Sequence of chain 7.C:
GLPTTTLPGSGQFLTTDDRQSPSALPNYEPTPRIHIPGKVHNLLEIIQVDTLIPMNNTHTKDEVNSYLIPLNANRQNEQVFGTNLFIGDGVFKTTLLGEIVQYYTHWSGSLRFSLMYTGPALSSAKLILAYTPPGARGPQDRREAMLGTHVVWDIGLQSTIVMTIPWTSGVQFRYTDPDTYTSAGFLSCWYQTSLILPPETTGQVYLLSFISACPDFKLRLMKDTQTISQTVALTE

This protein binds this small molecule.
Small molecule (SMILES): Cc1cc(CCCCCOc2ccc(C3=N[C@@H](C)CO3)cc2)on1

Sequence of chain 8.C:
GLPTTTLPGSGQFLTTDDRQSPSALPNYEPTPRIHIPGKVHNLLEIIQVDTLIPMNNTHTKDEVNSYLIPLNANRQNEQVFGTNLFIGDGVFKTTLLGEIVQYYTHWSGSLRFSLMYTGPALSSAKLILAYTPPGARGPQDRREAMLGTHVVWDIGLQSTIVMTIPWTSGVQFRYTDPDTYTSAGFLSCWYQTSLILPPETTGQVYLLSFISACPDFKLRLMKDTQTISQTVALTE

Sequence of chain 7.A:
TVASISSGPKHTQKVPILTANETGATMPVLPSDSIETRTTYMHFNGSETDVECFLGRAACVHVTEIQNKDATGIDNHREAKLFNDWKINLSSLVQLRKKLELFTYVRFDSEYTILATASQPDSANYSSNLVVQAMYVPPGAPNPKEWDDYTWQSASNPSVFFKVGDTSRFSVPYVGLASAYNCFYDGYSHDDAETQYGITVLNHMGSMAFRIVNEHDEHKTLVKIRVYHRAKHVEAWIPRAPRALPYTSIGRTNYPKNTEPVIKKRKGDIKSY

Binding-site contacts:
Ligand atom C4B contacts residue TYR152 of chain 7.A at 4.0 Å (hydrophobic).
Ligand atom C5B contacts residue PHE186 of chain 7.A at 3.9 Å (hydrophobic).
Ligand atom O1A contacts residue PHE186 of chain 7.A at 3.2 Å.
Ligand atom C1B contacts residue TYR128 of chain 7.A at 3.7 Å (hydrophobic).
Ligand atom C1C contacts residue LEU106 of chain 7.A at 3.6 Å (hydrophobic).
Ligand atom C5C contacts residue VAL191 of chain 7.A at 3.7 Å (hydrophobic).
Ligand atom CM1 contacts residue SER175 of chain 7.A at 3.9 Å.
Ligand atom C4 contacts residue TYR197 of chain 7.A at 3.9 Å (hydrophobic).
Ligand atom C1B contacts residue VAL188 of chain 7.A at 3.7 Å (hydrophobic).
Ligand atom C3B contacts residue TYR152 of chain 7.A at 3.6 Å (hydrophobic).
Ligand atom O1 contacts residue ASN219 of chain 7.A at 3.9 Å.
Ligand atom CM1 contacts residue PRO174 of chain 7.A at 3.8 Å (hydrophobic).
Ligand atom C4B contacts residue PHE186 of chain 7.A at 3.9 Å (hydrophobic).
Ligand atom C4 contacts residue LEU106 of chain 7.A at 3.6 Å (hydrophobic).
Ligand atom C2C contacts residue TYR197 of chain 7.A at 3.8 Å (hydrophobic).
Ligand atom N2 contacts residue ASN219 of chain 7.A at 3.0 Å (h-bond).
Ligand atom C4C contacts residue TYR197 of chain 7.A at 4.0 Å (hydrophobic).
Ligand atom C2A contacts residue TYR152 of chain 7.A at 3.8 Å (hydrophobic).
Ligand atom C3 contacts residue ASN219 of chain 7.A at 3.9 Å.
Ligand atom C6B contacts residue TYR128 of chain 7.A at 3.4 Å (hydrophobic).
Ligand atom C4C contacts residue VAL191 of chain 7.A at 3.3 Å (hydrophobic).
Ligand atom C4 contacts residue PHE124 of chain 7.A at 3.9 Å (hydrophobic).
Ligand atom C2A contacts residue PHE186 of chain 7.A at 3.6 Å (hydrophobic).
Ligand atom C4A contacts residue PRO174 of chain 7.A at 3.4 Å (hydrophobic).
Ligand atom C2B contacts residue VAL188 of chain 7.A at 3.3 Å (hydrophobic).
Ligand atom O1B contacts residue TYR128 of chain 7.A at 3.4 Å (h-bond).
Ligand atom C5B contacts residue MET224 of chain 7.A at 3.2 Å (hydrophobic).
Ligand atom CM1 contacts residue LEU14 of chain 8.C at 3.3 Å (hydrophobic).
Ligand atom C1B contacts residue ILE104 of chain 7.A at 4.0 Å (hydrophobic).
Ligand atom C5A contacts residue PHE186 of chain 7.A at 3.7 Å (hydrophobic).
Ligand atom N3A contacts residue ALA24 of chain 7.C at 3.9 Å.
Ligand atom CM1 contacts residue VAL176 of chain 7.A at 3.4 Å (hydrophobic).
Ligand atom C5A contacts residue VAL176 of chain 7.A at 3.8 Å (hydrophobic).
Ligand atom C6B contacts residue MET224 of chain 7.A at 3.6 Å (hydrophobic).
Ligand atom C3B contacts residue VAL188 of chain 7.A at 3.5 Å (hydrophobic).
Ligand atom N3A contacts residue TYR152 of chain 7.A at 3.6 Å.
Ligand atom C6B contacts residue ILE104 of chain 7.A at 3.6 Å (hydrophobic).
Ligand atom C3C contacts residue TYR128 of chain 7.A at 3.3 Å (hydrophobic).
Ligand atom C5 contacts residue LEU106 of chain 7.A at 3.8 Å (hydrophobic).
Ligand atom N3A contacts residue PRO174 of chain 7.A at 3.9 Å.